This protein binds this small molecule.
Small molecule (SMILES): CC(=O)N[C@@H]1[C@@H](O)[C@H](O)[C@@H](CO)O[C@H]1O

Binding-site contacts:
Ligand atom C1 contacts residue TYR151 of chain 1.A at 3.2 Å (hydrophobic).
Ligand atom O6 contacts residue ASN113 of chain 1.A at 4.4 Å.
Ligand atom C2 contacts residue ASN113 of chain 1.A at 2.6 Å.
Ligand atom N2 contacts residue ASN113 of chain 1.A at 3.0 Å.
Ligand atom O5 contacts residue ASN113 of chain 1.A at 2.2 Å (h-bond).
Ligand atom C8 contacts residue ASN113 of chain 1.A at 3.9 Å.
Ligand atom O5 contacts residue TYR151 of chain 1.A at 3.0 Å (h-bond).
Ligand atom C4 contacts residue ASN113 of chain 1.A at 4.2 Å.
Ligand atom C5 contacts residue ASN113 of chain 1.A at 3.6 Å.
Ligand atom C6 contacts residue TYR151 of chain 1.A at 4.3 Å (hydrophobic).
Ligand atom C3 contacts residue ASN113 of chain 1.A at 3.9 Å.
Ligand atom O6 contacts residue TYR151 of chain 1.A at 4.1 Å.
Ligand atom C5 contacts residue TYR151 of chain 1.A at 3.9 Å (hydrophobic).
Ligand atom C7 contacts residue ASN113 of chain 1.A at 3.7 Å.
Ligand atom C1 contacts residue ASN113 of chain 1.A at 1.5 Å.

Sequence of chain 1.A:
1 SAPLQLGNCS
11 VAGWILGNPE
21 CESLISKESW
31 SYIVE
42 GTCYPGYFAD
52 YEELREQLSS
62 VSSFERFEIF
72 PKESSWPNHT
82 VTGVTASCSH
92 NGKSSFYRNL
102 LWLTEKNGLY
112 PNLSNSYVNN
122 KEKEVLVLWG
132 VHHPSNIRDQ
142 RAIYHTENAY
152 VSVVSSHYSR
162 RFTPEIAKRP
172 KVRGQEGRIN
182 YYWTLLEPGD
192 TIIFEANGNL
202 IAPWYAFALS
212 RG